A protein and the small-molecule ligand that binds it are described below.
Small molecule (SMILES): CC(=O)Nc1ccc(O)cc1

Binding-site contacts:
Ligand atom C4 contacts residue LEU42 of chain 1.A at 3.9 Å (hydrophobic).
Ligand atom C1 contacts residue VAL37 of chain 1.A at 4.1 Å (hydrophobic).
Ligand atom O contacts residue VAL96 of chain 1.A at 3.8 Å.
Ligand atom N contacts residue VAL37 of chain 1.A at 3.6 Å.
Ligand atom CM contacts residue VAL37 of chain 1.A at 3.8 Å (hydrophobic).
Ligand atom C3 contacts residue LEU42 of chain 1.A at 3.7 Å (hydrophobic).
Ligand atom O contacts residue ALA86 of chain 1.A at 4.3 Å.
Ligand atom C5 contacts residue LEU42 of chain 1.A at 4.5 Å (hydrophobic).
Ligand atom C1 contacts residue VAL96 of chain 1.A at 4.0 Å (hydrophobic).
Ligand atom O contacts residue ASN90 of chain 1.A at 3.1 Å (h-bond).
Ligand atom N contacts residue VAL96 of chain 1.A at 3.7 Å.
Ligand atom O contacts residue VAL37 of chain 1.A at 3.8 Å.
Ligand atom CM contacts residue PRO32 of chain 1.A at 3.9 Å (hydrophobic).
Ligand atom C2 contacts residue VAL96 of chain 1.A at 4.1 Å (hydrophobic).
Ligand atom O contacts residue TYR47 of chain 1.A at 4.2 Å.
Ligand atom C5 contacts residue ASN90 of chain 1.A at 3.8 Å.
Ligand atom C6 contacts residue TYR89 of chain 1.A at 4.1 Å (hydrophobic).
Ligand atom CM contacts residue ALA86 of chain 1.A at 4.5 Å (hydrophobic).
Ligand atom C6 contacts residue ASN90 of chain 1.A at 3.6 Å.
Ligand atom C5 contacts residue ILE44 of chain 1.A at 3.7 Å (hydrophobic).
Ligand atom C4 contacts residue ILE44 of chain 1.A at 3.9 Å (hydrophobic).
Ligand atom C contacts residue VAL96 of chain 1.A at 3.6 Å (hydrophobic).
Ligand atom C1 contacts residue ASN90 of chain 1.A at 4.2 Å.
Ligand atom CM contacts residue PHE33 of chain 1.A at 3.7 Å (hydrophobic).
Ligand atom CM contacts residue VAL96 of chain 1.A at 3.6 Å (hydrophobic).
Ligand atom C5 contacts residue TYR89 of chain 1.A at 3.6 Å (hydrophobic).
Ligand atom C2 contacts residue LEU42 of chain 1.A at 4.1 Å (hydrophobic).
Ligand atom C6 contacts residue VAL37 of chain 1.A at 4.4 Å (hydrophobic).
Ligand atom C contacts residue ASN90 of chain 1.A at 4.0 Å.
Ligand atom O4 contacts residue LEU42 of chain 1.A at 4.3 Å.
Ligand atom O4 contacts residue ILE44 of chain 1.A at 3.7 Å.
Ligand atom C contacts residue VAL37 of chain 1.A at 3.5 Å (hydrophobic).

Sequence of chain 1.A:
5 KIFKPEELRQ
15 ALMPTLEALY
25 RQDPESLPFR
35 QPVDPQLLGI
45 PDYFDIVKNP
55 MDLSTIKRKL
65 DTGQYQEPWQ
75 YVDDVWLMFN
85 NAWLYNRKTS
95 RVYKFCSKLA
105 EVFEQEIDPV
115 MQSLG